Binding-site contacts:
Ligand atom O6 contacts residue THR156 of chain 23.F at 1.2 Å (h-bond).
Ligand atom C7 contacts residue HIS148 of chain 23.F at 2.3 Å.
Ligand atom C2 contacts residue GLY150 of chain 23.F at 4.5 Å.
Ligand atom C2 contacts residue ASN154 of chain 23.F at 3.5 Å.
Ligand atom C8 contacts residue GLY157 of chain 23.F at 4.5 Å.
Ligand atom C8 contacts residue HIS148 of chain 23.F at 1.2 Å.
Ligand atom C1 contacts residue ASN154 of chain 23.F at 2.5 Å.
Ligand atom O4 contacts residue THR156 of chain 23.F at 4.2 Å.
Ligand atom C7 contacts residue THR156 of chain 23.F at 3.4 Å.
Ligand atom C6 contacts residue THR156 of chain 23.F at 1.8 Å.
Ligand atom N2 contacts residue ASN154 of chain 23.F at 4.3 Å.
Ligand atom C4 contacts residue THR156 of chain 23.F at 4.1 Å.
Ligand atom N2 contacts residue THR156 of chain 23.F at 4.3 Å.
Ligand atom C1 contacts residue GLY150 of chain 23.F at 3.8 Å.
Ligand atom C1 contacts residue MET151 of chain 23.F at 3.6 Å (hydrophobic).
Ligand atom N2 contacts residue HIS148 of chain 23.F at 2.8 Å (h-bond).
Ligand atom C8 contacts residue THR156 of chain 23.F at 2.9 Å.
Ligand atom O6 contacts residue ASN154 of chain 23.F at 2.4 Å (h-bond).
Ligand atom C2 contacts residue HIS148 of chain 23.F at 4.2 Å.
Ligand atom O4 contacts residue ASN154 of chain 23.F at 3.5 Å (h-bond).
Ligand atom C6 contacts residue GLY157 of chain 23.F at 4.2 Å.
Ligand atom N2 contacts residue GLY150 of chain 23.F at 4.1 Å.
Ligand atom C6 contacts residue ASN154 of chain 23.F at 3.0 Å.
Ligand atom C7 contacts residue MET151 of chain 23.F at 4.0 Å (hydrophobic).
Ligand atom C5 contacts residue THR156 of chain 23.F at 3.2 Å.
Ligand atom C8 contacts residue MET151 of chain 23.F at 4.1 Å (hydrophobic).
Ligand atom N2 contacts residue MET151 of chain 23.F at 3.4 Å.
Ligand atom C6 contacts residue ASP155 of chain 23.F at 4.3 Å.
Ligand atom O7 contacts residue THR156 of chain 23.F at 2.4 Å.
Ligand atom C3 contacts residue ASN154 of chain 23.F at 3.5 Å.
Ligand atom O7 contacts residue HIS148 of chain 23.F at 3.3 Å (h-bond).
Ligand atom C5 contacts residue ASN154 of chain 23.F at 2.1 Å.
Ligand atom O5 contacts residue THR156 of chain 23.F at 3.8 Å.
Ligand atom O6 contacts residue ASP155 of chain 23.F at 4.2 Å.
Ligand atom C2 contacts residue MET151 of chain 23.F at 4.1 Å (hydrophobic).
Ligand atom O5 contacts residue ASN154 of chain 23.F at 2.4 Å (h-bond).
Ligand atom O5 contacts residue ARG164 of chain 23.F at 4.3 Å.
Ligand atom C4 contacts residue ASN154 of chain 23.F at 3.2 Å.

Sequence of chain 23.F:
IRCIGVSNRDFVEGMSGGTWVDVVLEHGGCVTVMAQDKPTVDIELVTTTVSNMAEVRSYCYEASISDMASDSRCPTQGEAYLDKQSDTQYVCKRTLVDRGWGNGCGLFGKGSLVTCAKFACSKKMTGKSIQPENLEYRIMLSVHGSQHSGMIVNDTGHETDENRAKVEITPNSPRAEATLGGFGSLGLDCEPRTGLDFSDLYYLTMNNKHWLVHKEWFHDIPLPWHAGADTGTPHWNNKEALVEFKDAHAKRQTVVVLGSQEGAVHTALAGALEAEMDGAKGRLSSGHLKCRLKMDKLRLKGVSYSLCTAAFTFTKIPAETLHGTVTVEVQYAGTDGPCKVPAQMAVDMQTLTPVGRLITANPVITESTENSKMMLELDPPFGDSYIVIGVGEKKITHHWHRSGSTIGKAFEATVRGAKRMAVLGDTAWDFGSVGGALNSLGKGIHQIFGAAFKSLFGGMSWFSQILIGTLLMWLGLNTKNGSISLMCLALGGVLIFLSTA

A protein and the small-molecule ligand that binds it are described below.
Small molecule (SMILES): CC(=O)N[C@H]1[C@H](O[C@H]2[C@H](O)[C@@H](NC(C)=O)CO[C@@H]2CO)O[C@H](CO)[C@@H](O)[C@@H]1O